The protein below binds the small molecule below.
Small molecule (SMILES): Nc1ncnc2c1ncn2[C@@H]1O[C@H](CO[P](=O)(O)O[P](=O)(O)NP(=O)(O)O)[C@@H](O)[C@H]1O

Binding-site contacts:
Ligand atom O5' contacts residue GLY370 of chain 1.B at 3.9 Å.
Ligand atom C5' contacts residue GLY246 of chain 1.B at 3.8 Å.
Ligand atom O1G contacts residue GLY246 of chain 1.B at 3.8 Å.
Ligand atom O5' contacts residue GLY246 of chain 1.B at 3.3 Å.
Ligand atom O4' contacts residue GLY370 of chain 1.B at 3.7 Å.
Ligand atom O1A contacts residue GLY370 of chain 1.B at 3.0 Å (h-bond).
Ligand atom O1A contacts residue GLY246 of chain 1.B at 3.5 Å.
Ligand atom C2' contacts residue GLU311 of chain 1.B at 3.8 Å.
Ligand atom PB contacts residue THR247 of chain 1.B at 3.6 Å.
Ligand atom N7 contacts residue GLY370 of chain 1.B at 3.7 Å.
Ligand atom C2 contacts residue ILE328 of chain 1.B at 3.6 Å (hydrophobic).
Ligand atom N9 contacts residue GLY370 of chain 1.B at 3.7 Å.
Ligand atom O3' contacts residue ARG308 of chain 1.B at 3.3 Å (salt-bridge).
Ligand atom O3' contacts residue GLY307 of chain 1.B at 3.1 Å.
Ligand atom O3A contacts residue THR247 of chain 1.B at 3.2 Å (h-bond).
Ligand atom N3 contacts residue GLY370 of chain 1.B at 3.6 Å.
Ligand atom C4' contacts residue GLY246 of chain 1.B at 3.7 Å.
Ligand atom PA contacts residue GLY370 of chain 1.B at 3.9 Å.
Ligand atom O1A contacts residue GLY369 of chain 1.B at 3.6 Å.
Ligand atom N1 contacts residue GLY370 of chain 1.B at 3.5 Å (h-bond).
Ligand atom O2' contacts residue PRO325 of chain 1.B at 3.4 Å.
Ligand atom N6 contacts residue ASN373 of chain 1.B at 3.4 Å.
Ligand atom C3' contacts residue GLU311 of chain 1.B at 3.7 Å.
Ligand atom C2 contacts residue GLY370 of chain 1.B at 3.5 Å.
Ligand atom O2G contacts residue ILE244 of chain 1.B at 3.5 Å.
Ligand atom C5' contacts residue THR247 of chain 1.B at 3.9 Å.
Ligand atom N3 contacts residue ALA324 of chain 1.B at 3.6 Å.
Ligand atom O1B contacts residue THR247 of chain 1.B at 2.7 Å (h-bond).
Ligand atom N1 contacts residue ASN373 of chain 1.B at 3.9 Å.
Ligand atom O5' contacts residue THR247 of chain 1.B at 3.8 Å.
Ligand atom C6 contacts residue ASN373 of chain 1.B at 3.8 Å.
Ligand atom C5 contacts residue GLY370 of chain 1.B at 3.3 Å.
Ligand atom O2' contacts residue ALA324 of chain 1.B at 3.5 Å.
Ligand atom C4 contacts residue GLY370 of chain 1.B at 3.4 Å.
Ligand atom C8 contacts residue GLY370 of chain 1.B at 3.6 Å.
Ligand atom O3' contacts residue GLU311 of chain 1.B at 3.0 Å (salt-bridge).
Ligand atom O1G contacts residue THR247 of chain 1.B at 3.0 Å (h-bond).
Ligand atom C6 contacts residue GLY370 of chain 1.B at 3.3 Å.
Ligand atom O2' contacts residue GLU311 of chain 1.B at 2.8 Å (salt-bridge).
Ligand atom C4 contacts residue PRO325 of chain 1.B at 3.9 Å (hydrophobic).

Sequence of chain 1.B:
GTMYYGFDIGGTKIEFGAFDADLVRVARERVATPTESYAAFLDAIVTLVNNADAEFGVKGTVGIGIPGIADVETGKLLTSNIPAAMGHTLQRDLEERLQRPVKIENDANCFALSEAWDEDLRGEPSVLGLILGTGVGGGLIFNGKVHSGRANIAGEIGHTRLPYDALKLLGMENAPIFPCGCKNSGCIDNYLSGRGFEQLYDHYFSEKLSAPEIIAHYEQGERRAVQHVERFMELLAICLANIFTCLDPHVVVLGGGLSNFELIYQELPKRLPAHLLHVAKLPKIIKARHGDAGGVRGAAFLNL